Sequence of chain 2.A:
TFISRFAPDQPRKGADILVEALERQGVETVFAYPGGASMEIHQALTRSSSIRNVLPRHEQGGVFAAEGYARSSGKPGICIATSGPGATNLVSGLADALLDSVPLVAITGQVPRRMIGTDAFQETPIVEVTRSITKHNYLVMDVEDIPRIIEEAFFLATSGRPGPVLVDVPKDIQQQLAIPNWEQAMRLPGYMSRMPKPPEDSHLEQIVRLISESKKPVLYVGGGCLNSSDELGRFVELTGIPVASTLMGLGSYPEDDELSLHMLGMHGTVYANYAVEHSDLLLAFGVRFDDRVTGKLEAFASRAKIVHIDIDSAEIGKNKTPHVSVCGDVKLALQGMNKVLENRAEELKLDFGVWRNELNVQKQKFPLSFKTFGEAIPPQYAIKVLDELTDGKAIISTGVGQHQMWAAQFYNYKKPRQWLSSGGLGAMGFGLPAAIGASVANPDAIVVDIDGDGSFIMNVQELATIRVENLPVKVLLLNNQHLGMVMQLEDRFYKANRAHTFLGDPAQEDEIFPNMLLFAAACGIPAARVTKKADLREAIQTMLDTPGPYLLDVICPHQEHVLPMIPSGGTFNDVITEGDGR

Binding-site contacts:
Ligand atom O05 contacts residue ARG292 of chain 2.A at 2.8 Å (salt-bridge).
Ligand atom N30 contacts residue LEU489 of chain 2.A at 3.5 Å.
Ligand atom O28 contacts residue LEU489 of chain 2.A at 3.7 Å.
Ligand atom C06 contacts residue SER568 of chain 2.A at 3.5 Å.
Ligand atom C04 contacts residue ARG292 of chain 2.A at 3.3 Å.
Ligand atom O28 contacts residue MET485 of chain 2.A at 3.3 Å.
Ligand atom C03 contacts residue ARG292 of chain 2.A at 3.8 Å.
Ligand atom C14 contacts residue SER568 of chain 2.A at 3.4 Å.
Ligand atom C18 contacts residue ALA37 of chain 1.A at 3.7 Å (hydrophobic).
Ligand atom N22 contacts residue ARG292 of chain 2.A at 3.7 Å.
Ligand atom O24 contacts residue PHE121 of chain 1.A at 3.7 Å.
Ligand atom C25 contacts residue MET266 of chain 2.A at 3.7 Å (hydrophobic).
Ligand atom O13 contacts residue SER568 of chain 2.A at 3.3 Å (h-bond).
Ligand atom C06 contacts residue ARG292 of chain 2.A at 3.7 Å.
Ligand atom O01 contacts residue LYS171 of chain 1.A at 2.9 Å (salt-bridge).
Ligand atom O31 contacts residue SER568 of chain 2.A at 2.9 Å (h-bond).
Ligand atom C02 contacts residue SER568 of chain 2.A at 3.5 Å.
Ligand atom C29 contacts residue TZD1 of chain 2.E at 3.5 Å.
Ligand atom C23 contacts residue PHE121 of chain 1.A at 3.6 Å (hydrophobic).
Ligand atom O20 contacts residue LYS171 of chain 1.A at 3.6 Å (salt-bridge).
Ligand atom C02 contacts residue ARG292 of chain 2.A at 3.8 Å.
Ligand atom C18 contacts residue GLY36 of chain 1.A at 3.7 Å.
Ligand atom O24 contacts residue MET266 of chain 2.A at 3.8 Å.
Ligand atom O01 contacts residue SER568 of chain 2.A at 3.6 Å.
Ligand atom O13 contacts residue ARG114 of chain 1.A at 3.4 Å (salt-bridge).
Ligand atom C29 contacts residue GLY36 of chain 1.A at 3.5 Å.
Ligand atom C11 contacts residue SER568 of chain 2.A at 3.5 Å.
Ligand atom C08 contacts residue PRO112 of chain 1.A at 3.8 Å (hydrophobic).
Ligand atom O31 contacts residue ARG292 of chain 2.A at 2.9 Å (salt-bridge).
Ligand atom O20 contacts residue GLY36 of chain 1.A at 3.7 Å.
Ligand atom N15 contacts residue SER568 of chain 2.A at 3.0 Å (h-bond).
Ligand atom C27 contacts residue LEU489 of chain 2.A at 3.6 Å (hydrophobic).
Ligand atom N30 contacts residue GLY36 of chain 1.A at 3.4 Å.
Ligand atom C14 contacts residue ARG114 of chain 1.A at 3.4 Å.
Ligand atom O09 contacts residue LYS171 of chain 1.A at 3.1 Å.
Ligand atom N07 contacts residue PRO112 of chain 1.A at 3.7 Å.
Ligand atom O24 contacts residue ARG292 of chain 2.A at 3.0 Å (salt-bridge).
Ligand atom C12 contacts residue SER568 of chain 2.A at 3.0 Å.
Ligand atom C10 contacts residue GLN175 of chain 1.A at 3.5 Å.
Ligand atom N15 contacts residue MET115 of chain 1.A at 3.6 Å.

Sequence of chain 1.A:
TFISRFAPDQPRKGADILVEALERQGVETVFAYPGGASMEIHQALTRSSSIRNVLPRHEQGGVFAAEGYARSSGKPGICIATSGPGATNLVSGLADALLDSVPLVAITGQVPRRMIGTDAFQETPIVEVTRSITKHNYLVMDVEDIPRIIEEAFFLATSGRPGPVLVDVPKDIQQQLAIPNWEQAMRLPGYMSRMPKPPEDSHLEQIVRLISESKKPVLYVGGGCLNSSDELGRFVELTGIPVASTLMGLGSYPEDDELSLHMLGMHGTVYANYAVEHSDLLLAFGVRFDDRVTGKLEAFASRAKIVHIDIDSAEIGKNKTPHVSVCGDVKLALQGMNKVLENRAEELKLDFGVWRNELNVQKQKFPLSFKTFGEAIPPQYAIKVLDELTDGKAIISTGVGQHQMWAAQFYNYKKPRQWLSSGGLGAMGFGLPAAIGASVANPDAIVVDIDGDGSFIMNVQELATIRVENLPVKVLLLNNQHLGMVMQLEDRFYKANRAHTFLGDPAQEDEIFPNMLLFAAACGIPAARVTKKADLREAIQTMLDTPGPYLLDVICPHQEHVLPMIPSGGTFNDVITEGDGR

The protein below binds the small molecule below.
Small molecule (SMILES): COc1cc(OC)nc(Oc2cccc(Oc3nc(OC)cc(OC)n3)c2C(=O)O)n1